Binding-site contacts:
Ligand atom CAS contacts residue TYR441 of chain 1.B at 3.7 Å (hydrophobic).
Ligand atom NAP contacts residue PRO469 of chain 1.B at 3.0 Å (h-bond).
Ligand atom FAH contacts residue GLU393 of chain 1.B at 3.2 Å.
Ligand atom CAJ contacts residue TYR441 of chain 1.B at 3.7 Å (hydrophobic).
Ligand atom OAC contacts residue SER645 of chain 1.B at 3.6 Å.
Ligand atom OAA contacts residue THR471 of chain 1.B at 3.1 Å (h-bond).
Ligand atom OAE contacts residue GLY644 of chain 1.B at 3.4 Å.
Ligand atom FAF contacts residue GLU696 of chain 1.B at 2.8 Å.
Ligand atom CAT contacts residue TYR441 of chain 1.B at 3.6 Å (hydrophobic).
Ligand atom FAH contacts residue MET699 of chain 1.B at 3.5 Å.
Ligand atom OAA contacts residue LEU470 of chain 1.B at 3.7 Å.
Ligand atom CAV contacts residue TYR441 of chain 1.B at 3.7 Å (hydrophobic).
Ligand atom NAY contacts residue TYR441 of chain 1.B at 3.6 Å.
Ligand atom CAZ contacts residue TYR723 of chain 1.B at 3.5 Å (hydrophobic).
Ligand atom CAK contacts residue THR677 of chain 1.B at 3.5 Å.
Ligand atom OAB contacts residue ARG476 of chain 1.B at 2.8 Å (salt-bridge).
Ligand atom NAP contacts residue TYR441 of chain 1.B at 3.6 Å.
Ligand atom FAG contacts residue TYR723 of chain 1.B at 3.2 Å.
Ligand atom CAV contacts residue PRO469 of chain 1.B at 3.6 Å (hydrophobic).
Ligand atom OAA contacts residue ARG476 of chain 1.B at 2.4 Å (salt-bridge).
Ligand atom FAG contacts residue TYR396 of chain 1.B at 3.7 Å.
Ligand atom NAP contacts residue THR471 of chain 1.B at 3.5 Å (h-bond).
Ligand atom OAE contacts residue SER645 of chain 1.B at 2.9 Å (h-bond).
Ligand atom FAF contacts residue THR698 of chain 1.B at 3.6 Å.
Ligand atom CAL contacts residue THR677 of chain 1.B at 3.4 Å.
Ligand atom CAZ contacts residue GLU696 of chain 1.B at 3.7 Å.
Ligand atom CAU contacts residue TYR441 of chain 1.B at 3.7 Å (hydrophobic).
Ligand atom CAS contacts residue GLU696 of chain 1.B at 3.6 Å.
Ligand atom OAD contacts residue GLU696 of chain 1.B at 3.6 Å (salt-bridge).
Ligand atom CAJ contacts residue PRO469 of chain 1.B at 3.4 Å (hydrophobic).
Ligand atom PBA contacts residue SER645 of chain 1.B at 3.5 Å.
Ligand atom FAF contacts residue TYR723 of chain 1.B at 3.0 Å.
Ligand atom OAQ contacts residue THR677 of chain 1.B at 2.9 Å (h-bond).
Ligand atom FAH contacts residue TYR441 of chain 1.B at 3.7 Å.
Ligand atom FAF contacts residue MET699 of chain 1.B at 3.7 Å.
Ligand atom FAG contacts residue PRO469 of chain 1.B at 3.3 Å.
Ligand atom CAW contacts residue TYR441 of chain 1.B at 3.6 Å (hydrophobic).
Ligand atom CAJ contacts residue TYR723 of chain 1.B at 3.5 Å (hydrophobic).
Ligand atom OAD contacts residue SER645 of chain 1.B at 3.0 Å (h-bond).
Ligand atom CAT contacts residue THR471 of chain 1.B at 3.6 Å.

A protein and the small-molecule ligand that binds it are described below.
Small molecule (SMILES): O=c1[nH]c2cc(C(F)(F)F)c(N3CCOCC3)cc2n(CP(=O)(O)O)c1=O

Sequence of chain 1.B:
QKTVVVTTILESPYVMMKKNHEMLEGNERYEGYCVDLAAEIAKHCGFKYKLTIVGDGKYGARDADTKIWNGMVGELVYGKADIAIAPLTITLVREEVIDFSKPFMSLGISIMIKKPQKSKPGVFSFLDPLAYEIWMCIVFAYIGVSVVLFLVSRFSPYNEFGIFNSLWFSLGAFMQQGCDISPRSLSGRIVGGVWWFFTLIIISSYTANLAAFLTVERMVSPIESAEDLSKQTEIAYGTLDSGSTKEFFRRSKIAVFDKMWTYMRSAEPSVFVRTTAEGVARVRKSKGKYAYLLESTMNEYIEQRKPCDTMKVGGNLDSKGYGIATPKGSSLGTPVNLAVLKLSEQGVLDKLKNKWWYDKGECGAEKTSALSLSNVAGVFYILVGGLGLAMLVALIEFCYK